Sequence of chain 1.B:
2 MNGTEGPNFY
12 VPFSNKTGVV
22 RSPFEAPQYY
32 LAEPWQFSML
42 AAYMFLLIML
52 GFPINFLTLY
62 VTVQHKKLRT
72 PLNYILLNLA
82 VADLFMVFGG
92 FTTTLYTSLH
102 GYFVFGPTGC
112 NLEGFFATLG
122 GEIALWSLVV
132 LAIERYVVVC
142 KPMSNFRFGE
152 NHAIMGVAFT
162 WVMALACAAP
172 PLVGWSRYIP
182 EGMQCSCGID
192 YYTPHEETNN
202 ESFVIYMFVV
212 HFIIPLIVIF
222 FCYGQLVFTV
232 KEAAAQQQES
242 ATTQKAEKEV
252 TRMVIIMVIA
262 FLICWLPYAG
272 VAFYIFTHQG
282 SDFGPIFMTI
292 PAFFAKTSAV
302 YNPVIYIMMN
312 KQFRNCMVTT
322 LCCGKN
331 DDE

Binding-site contacts:
Ligand atom O6 contacts residue ASN3 of chain 1.B at 4.2 Å.
Ligand atom C1 contacts residue GLY281 of chain 1.B at 4.0 Å.
Ligand atom C2 contacts residue GLY281 of chain 1.B at 4.0 Å.
Ligand atom N2 contacts residue ASN3 of chain 1.B at 2.9 Å (h-bond).
Ligand atom C8 contacts residue ACE1 of chain 1.B at 3.1 Å.
Ligand atom C5 contacts residue ASN3 of chain 1.B at 3.7 Å.
Ligand atom C8 contacts residue ASN3 of chain 1.B at 3.3 Å.
Ligand atom O7 contacts residue ASN3 of chain 1.B at 4.2 Å.
Ligand atom N2 contacts residue GLY281 of chain 1.B at 3.8 Å.
Ligand atom O5 contacts residue ASN3 of chain 1.B at 2.4 Å (h-bond).
Ligand atom C1 contacts residue ASN3 of chain 1.B at 1.4 Å.
Ligand atom O5 contacts residue ASP283 of chain 1.B at 3.6 Å.
Ligand atom C7 contacts residue ASN3 of chain 1.B at 3.2 Å.
Ligand atom C6 contacts residue ASP283 of chain 1.B at 4.3 Å.
Ligand atom O6 contacts residue ASP283 of chain 1.B at 3.4 Å (salt-bridge).
Ligand atom O7 contacts residue ACE1 of chain 1.B at 3.7 Å.
Ligand atom C8 contacts residue MET2 of chain 1.B at 3.6 Å (hydrophobic).
Ligand atom C8 contacts residue GLY281 of chain 1.B at 4.0 Å.
Ligand atom C7 contacts residue GLY281 of chain 1.B at 4.4 Å.
Ligand atom C1 contacts residue ASP283 of chain 1.B at 4.3 Å.
Ligand atom C4 contacts residue ASN3 of chain 1.B at 4.3 Å.
Ligand atom C2 contacts residue ASN3 of chain 1.B at 2.5 Å.
Ligand atom C3 contacts residue ASN3 of chain 1.B at 3.8 Å.
Ligand atom C7 contacts residue ACE1 of chain 1.B at 3.8 Å.

The small molecule below binds the protein below.
Small molecule (SMILES): CC(=O)N[C@H]1[C@H](O[C@H]2[C@H](O)[C@@H](NC(C)=O)CO[C@@H]2CO)O[C@H](CO)[C@@H](O[C@@H]2O[C@H](CO)[C@@H](O)[C@H](O)[C@@H]2O)[C@@H]1O